Sequence of chain 3.A:
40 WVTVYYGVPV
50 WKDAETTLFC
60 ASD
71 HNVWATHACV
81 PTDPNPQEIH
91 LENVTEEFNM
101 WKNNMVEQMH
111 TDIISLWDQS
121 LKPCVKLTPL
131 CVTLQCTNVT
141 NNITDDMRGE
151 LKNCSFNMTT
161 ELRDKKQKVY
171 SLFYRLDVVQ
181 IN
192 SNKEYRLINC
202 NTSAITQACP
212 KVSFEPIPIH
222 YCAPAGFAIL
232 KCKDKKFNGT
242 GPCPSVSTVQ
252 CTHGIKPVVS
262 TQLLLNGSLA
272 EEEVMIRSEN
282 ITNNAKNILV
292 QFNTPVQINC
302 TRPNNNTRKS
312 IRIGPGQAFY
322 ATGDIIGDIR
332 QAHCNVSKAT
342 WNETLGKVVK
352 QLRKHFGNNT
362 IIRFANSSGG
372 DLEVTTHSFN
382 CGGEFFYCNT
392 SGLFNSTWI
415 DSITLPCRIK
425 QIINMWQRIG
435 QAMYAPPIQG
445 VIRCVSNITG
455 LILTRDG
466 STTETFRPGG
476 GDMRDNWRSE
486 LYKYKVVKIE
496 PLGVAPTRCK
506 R

Binding-site contacts:
Ligand atom C3 contacts residue ASN202 of chain 3.A at 3.6 Å.
Ligand atom C8 contacts residue ASN202 of chain 3.A at 3.5 Å.
Ligand atom N2 contacts residue THR203 of chain 3.A at 3.8 Å.
Ligand atom C8 contacts residue ARG313 of chain 1.A at 3.8 Å.
Ligand atom C6 contacts residue ARG197 of chain 3.A at 3.7 Å.
Ligand atom C1 contacts residue ASN202 of chain 3.A at 1.4 Å.
Ligand atom O5 contacts residue ARG197 of chain 3.A at 2.8 Å (salt-bridge).
Ligand atom C5 contacts residue ASN202 of chain 3.A at 3.7 Å.
Ligand atom O7 contacts residue ASN202 of chain 3.A at 3.4 Å (h-bond).
Ligand atom C7 contacts residue ASN202 of chain 3.A at 3.2 Å.
Ligand atom C5 contacts residue ARG197 of chain 3.A at 3.7 Å.
Ligand atom C8 contacts residue VAL179 of chain 3.A at 4.5 Å (hydrophobic).
Ligand atom N2 contacts residue ASN202 of chain 3.A at 2.8 Å (h-bond).
Ligand atom C6 contacts residue VAL179 of chain 3.A at 4.2 Å (hydrophobic).
Ligand atom C8 contacts residue ILE199 of chain 3.A at 3.8 Å (hydrophobic).
Ligand atom C4 contacts residue ASN202 of chain 3.A at 4.2 Å.
Ligand atom C7 contacts residue THR203 of chain 3.A at 4.2 Å.
Ligand atom C7 contacts residue ARG313 of chain 1.A at 3.8 Å.
Ligand atom O5 contacts residue ASN202 of chain 3.A at 2.4 Å (h-bond).
Ligand atom O7 contacts residue ARG313 of chain 1.A at 3.0 Å (salt-bridge).
Ligand atom C2 contacts residue ASN202 of chain 3.A at 2.4 Å.
Ligand atom C8 contacts residue THR203 of chain 3.A at 3.8 Å.
Ligand atom C1 contacts residue ARG197 of chain 3.A at 3.5 Å.
Ligand atom O6 contacts residue ARG197 of chain 3.A at 4.3 Å.

Sequence of chain 1.A:
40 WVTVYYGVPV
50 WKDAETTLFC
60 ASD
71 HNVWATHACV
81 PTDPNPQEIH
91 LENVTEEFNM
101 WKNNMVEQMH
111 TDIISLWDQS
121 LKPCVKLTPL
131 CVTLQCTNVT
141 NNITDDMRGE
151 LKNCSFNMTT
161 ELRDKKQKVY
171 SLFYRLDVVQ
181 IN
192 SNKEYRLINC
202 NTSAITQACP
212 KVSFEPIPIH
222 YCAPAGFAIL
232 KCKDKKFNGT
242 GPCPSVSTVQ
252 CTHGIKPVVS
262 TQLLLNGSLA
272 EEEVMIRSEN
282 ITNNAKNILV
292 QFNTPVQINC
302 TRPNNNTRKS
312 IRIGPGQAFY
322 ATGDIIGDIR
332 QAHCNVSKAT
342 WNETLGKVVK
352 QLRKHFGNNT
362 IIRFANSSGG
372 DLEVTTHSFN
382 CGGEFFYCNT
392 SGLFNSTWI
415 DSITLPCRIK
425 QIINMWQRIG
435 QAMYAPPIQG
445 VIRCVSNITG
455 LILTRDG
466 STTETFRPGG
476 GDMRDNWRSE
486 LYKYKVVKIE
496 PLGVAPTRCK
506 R

The small molecule below binds the protein below.
Small molecule (SMILES): CC(=O)N[C@H]1[C@H](O[C@H]2[C@H](O)[C@@H](NC(C)=O)CO[C@@H]2CO)O[C@H](CO)[C@@H](O)[C@@H]1O